Sequence of chain 1.A:
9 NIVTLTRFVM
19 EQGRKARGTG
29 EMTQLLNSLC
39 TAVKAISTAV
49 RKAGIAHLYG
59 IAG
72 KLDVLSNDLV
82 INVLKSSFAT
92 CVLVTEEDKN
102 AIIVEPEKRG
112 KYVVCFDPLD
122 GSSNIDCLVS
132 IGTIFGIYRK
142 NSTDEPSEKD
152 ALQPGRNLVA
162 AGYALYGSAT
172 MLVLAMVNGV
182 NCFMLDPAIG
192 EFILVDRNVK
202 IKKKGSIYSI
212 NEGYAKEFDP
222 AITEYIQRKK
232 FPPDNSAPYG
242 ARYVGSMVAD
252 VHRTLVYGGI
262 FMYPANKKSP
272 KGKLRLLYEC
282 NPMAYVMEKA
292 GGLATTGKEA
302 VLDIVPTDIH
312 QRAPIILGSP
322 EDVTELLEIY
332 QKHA

Binding-site contacts:
Ligand atom C1 contacts residue GLY122 of chain 1.B at 3.8 Å.
Ligand atom O6P contacts residue TYR264 of chain 1.B at 3.5 Å.
Ligand atom O1 contacts residue LYS274 of chain 1.B at 3.7 Å.
Ligand atom O6 contacts residue LYS274 of chain 1.B at 2.9 Å (salt-bridge).
Ligand atom O6 contacts residue TYR244 of chain 1.B at 3.9 Å.
Ligand atom C4 contacts residue GLY246 of chain 1.B at 3.4 Å.
Ligand atom O6P contacts residue TYR244 of chain 1.B at 2.5 Å (h-bond).
Ligand atom O6 contacts residue TYR264 of chain 1.B at 3.8 Å.
Ligand atom C6 contacts residue TYR264 of chain 1.B at 3.9 Å (hydrophobic).
Ligand atom O5P contacts residue TYR215 of chain 1.B at 2.9 Å (h-bond).
Ligand atom P2 contacts residue TYR264 of chain 1.B at 3.8 Å.
Ligand atom O4P contacts residue ARG243 of chain 1.A at 2.7 Å (salt-bridge).
Ligand atom O6P contacts residue ASN212 of chain 1.B at 3.2 Å (h-bond).
Ligand atom O3 contacts residue SER247 of chain 1.B at 3.5 Å.
Ligand atom O4P contacts residue ASN212 of chain 1.B at 3.8 Å.
Ligand atom O1P contacts residue K1 of chain 1.H at 2.6 Å.
Ligand atom C6 contacts residue LYS274 of chain 1.B at 3.9 Å.
Ligand atom P2 contacts residue TYR244 of chain 1.B at 3.7 Å.
Ligand atom O6P contacts residue ARG243 of chain 1.A at 3.9 Å.
Ligand atom C5 contacts residue LYS274 of chain 1.B at 3.8 Å.
Ligand atom O4 contacts residue MET248 of chain 1.B at 3.5 Å (h-bond).
Ligand atom O5P contacts residue LYS274 of chain 1.B at 3.8 Å.
Ligand atom O3 contacts residue MET248 of chain 1.B at 2.8 Å (h-bond).
Ligand atom O1P contacts residue GLY122 of chain 1.B at 3.1 Å (h-bond).
Ligand atom O3 contacts residue ASP121 of chain 1.B at 2.9 Å (salt-bridge).
Ligand atom C6 contacts residue TYR244 of chain 1.B at 3.2 Å (hydrophobic).
Ligand atom O1 contacts residue K1 of chain 1.H at 3.8 Å.
Ligand atom C1 contacts residue ASP121 of chain 1.B at 3.6 Å.
Ligand atom O3 contacts residue GLY246 of chain 1.B at 3.7 Å.
Ligand atom O1P contacts residue SER123 of chain 1.B at 3.6 Å (h-bond).
Ligand atom O2P contacts residue SER124 of chain 1.B at 3.8 Å.
Ligand atom C4 contacts residue MET248 of chain 1.B at 3.6 Å (hydrophobic).
Ligand atom P2 contacts residue LYS274 of chain 1.B at 3.9 Å.
Ligand atom O3P contacts residue K1 of chain 1.H at 3.6 Å.
Ligand atom C6 contacts residue GLY246 of chain 1.B at 3.8 Å.
Ligand atom O5 contacts residue LYS274 of chain 1.B at 3.0 Å (salt-bridge).
Ligand atom O5P contacts residue TYR264 of chain 1.B at 2.7 Å (h-bond).
Ligand atom C3 contacts residue MET248 of chain 1.B at 3.5 Å (hydrophobic).
Ligand atom O4 contacts residue PHE262 of chain 1.B at 3.8 Å.
Ligand atom P1 contacts residue K1 of chain 1.H at 3.5 Å.

This protein binds this small molecule.
Small molecule (SMILES): O=P(O)(O)OC[C@@H]1O[C@H](COP(=O)(O)O)[C@@H](O)[C@@H]1O

Sequence of chain 1.B:
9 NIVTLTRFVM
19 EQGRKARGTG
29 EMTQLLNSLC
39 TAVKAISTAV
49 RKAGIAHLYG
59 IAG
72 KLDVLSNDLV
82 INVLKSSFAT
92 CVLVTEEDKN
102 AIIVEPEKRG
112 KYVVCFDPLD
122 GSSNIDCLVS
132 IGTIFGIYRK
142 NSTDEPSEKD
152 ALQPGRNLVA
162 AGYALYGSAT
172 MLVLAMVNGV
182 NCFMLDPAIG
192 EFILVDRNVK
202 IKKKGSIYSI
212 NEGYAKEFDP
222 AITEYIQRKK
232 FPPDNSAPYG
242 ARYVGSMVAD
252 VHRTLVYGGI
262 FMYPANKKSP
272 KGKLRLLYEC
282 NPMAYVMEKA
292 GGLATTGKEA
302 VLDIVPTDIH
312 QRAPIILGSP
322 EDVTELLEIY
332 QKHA